Sequence of chain 1.A:
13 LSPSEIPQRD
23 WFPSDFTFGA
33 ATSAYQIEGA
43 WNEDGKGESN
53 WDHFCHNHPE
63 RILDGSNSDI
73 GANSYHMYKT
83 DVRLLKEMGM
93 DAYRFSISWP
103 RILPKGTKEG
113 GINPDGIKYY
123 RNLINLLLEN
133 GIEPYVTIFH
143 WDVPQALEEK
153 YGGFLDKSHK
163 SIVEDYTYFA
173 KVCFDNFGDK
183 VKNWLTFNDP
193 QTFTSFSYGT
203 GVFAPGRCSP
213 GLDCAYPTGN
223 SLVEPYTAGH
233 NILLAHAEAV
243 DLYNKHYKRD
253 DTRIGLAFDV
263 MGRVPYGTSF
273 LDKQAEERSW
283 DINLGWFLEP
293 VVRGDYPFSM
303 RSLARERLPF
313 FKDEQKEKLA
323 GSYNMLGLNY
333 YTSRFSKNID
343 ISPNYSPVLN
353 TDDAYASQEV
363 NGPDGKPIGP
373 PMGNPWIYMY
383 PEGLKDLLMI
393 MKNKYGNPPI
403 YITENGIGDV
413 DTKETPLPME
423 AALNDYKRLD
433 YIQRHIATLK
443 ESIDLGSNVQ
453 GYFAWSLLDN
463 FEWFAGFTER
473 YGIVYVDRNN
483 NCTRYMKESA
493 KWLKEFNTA

Binding-site contacts:
Ligand atom C5B contacts residue PHE466 of chain 1.A at 3.7 Å (hydrophobic).
Ligand atom O1A contacts residue TRP378 of chain 1.A at 4.1 Å.
Ligand atom C1B contacts residue TRP378 of chain 1.A at 3.8 Å (hydrophobic).
Ligand atom C1B contacts residue PHE198 of chain 1.A at 4.2 Å (hydrophobic).
Ligand atom C8B contacts residue TRP378 of chain 1.A at 4.3 Å (hydrophobic).
Ligand atom C3B contacts residue PHE198 of chain 1.A at 4.3 Å (hydrophobic).
Ligand atom C3B contacts residue THR194 of chain 1.A at 4.4 Å.
Ligand atom N3B contacts residue TRP378 of chain 1.A at 4.1 Å.
Ligand atom C5B contacts residue TRP378 of chain 1.A at 3.8 Å (hydrophobic).
Ligand atom O7B contacts residue ALA467 of chain 1.A at 4.0 Å.
Ligand atom C7B contacts residue TRP378 of chain 1.A at 4.1 Å (hydrophobic).
Ligand atom C9B contacts residue ALA467 of chain 1.A at 3.1 Å (hydrophobic).
Ligand atom O1B contacts residue THR194 of chain 1.A at 4.2 Å.
Ligand atom O3B contacts residue TRP378 of chain 1.A at 3.5 Å.
Ligand atom C9B contacts residue GLU471 of chain 1.A at 3.9 Å.
Ligand atom C5B contacts residue PHE198 of chain 1.A at 3.7 Å (hydrophobic).
Ligand atom N3B contacts residue PHE198 of chain 1.A at 3.5 Å.
Ligand atom C6B contacts residue PHE466 of chain 1.A at 2.8 Å (hydrophobic).
Ligand atom C9B contacts residue PHE466 of chain 1.A at 3.3 Å (hydrophobic).
Ligand atom C7B contacts residue PHE466 of chain 1.A at 3.5 Å (hydrophobic).
Ligand atom O7B contacts residue PHE466 of chain 1.A at 3.5 Å.
Ligand atom C6B contacts residue TRP378 of chain 1.A at 3.9 Å (hydrophobic).
Ligand atom C4B contacts residue PHE198 of chain 1.A at 3.5 Å (hydrophobic).
Ligand atom O7B contacts residue GLU464 of chain 1.A at 3.7 Å.
Ligand atom C2B contacts residue THR194 of chain 1.A at 3.6 Å.
Ligand atom C4B contacts residue TRP378 of chain 1.A at 3.8 Å (hydrophobic).
Ligand atom O1A contacts residue ASP191 of chain 1.A at 3.3 Å (salt-bridge).
Ligand atom O1B contacts residue TRP378 of chain 1.A at 3.8 Å.
Ligand atom C6B contacts residue PHE198 of chain 1.A at 4.5 Å (hydrophobic).
Ligand atom O1A contacts residue ASP261 of chain 1.A at 4.5 Å.
Ligand atom C3B contacts residue TRP378 of chain 1.A at 3.7 Å (hydrophobic).
Ligand atom OHB contacts residue PHE198 of chain 1.A at 4.3 Å.
Ligand atom C2B contacts residue ASP191 of chain 1.A at 4.0 Å.
Ligand atom C2B contacts residue TRP378 of chain 1.A at 4.2 Å (hydrophobic).
Ligand atom O1A contacts residue THR194 of chain 1.A at 3.5 Å (h-bond).
Ligand atom OHB contacts residue TRP378 of chain 1.A at 3.2 Å.
Ligand atom O3B contacts residue THR194 of chain 1.A at 4.5 Å.
Ligand atom C9B contacts residue GLU464 of chain 1.A at 4.0 Å.

A protein and the small-molecule ligand that binds it are described below.
Small molecule (SMILES): COc1ccc2c(c1)O[C@@H](O)C(=O)N2O